This protein binds this small molecule.
Small molecule (SMILES): N[C@@H](CCCC[NH3+])C(=O)O

Sequence of chain 1.A:
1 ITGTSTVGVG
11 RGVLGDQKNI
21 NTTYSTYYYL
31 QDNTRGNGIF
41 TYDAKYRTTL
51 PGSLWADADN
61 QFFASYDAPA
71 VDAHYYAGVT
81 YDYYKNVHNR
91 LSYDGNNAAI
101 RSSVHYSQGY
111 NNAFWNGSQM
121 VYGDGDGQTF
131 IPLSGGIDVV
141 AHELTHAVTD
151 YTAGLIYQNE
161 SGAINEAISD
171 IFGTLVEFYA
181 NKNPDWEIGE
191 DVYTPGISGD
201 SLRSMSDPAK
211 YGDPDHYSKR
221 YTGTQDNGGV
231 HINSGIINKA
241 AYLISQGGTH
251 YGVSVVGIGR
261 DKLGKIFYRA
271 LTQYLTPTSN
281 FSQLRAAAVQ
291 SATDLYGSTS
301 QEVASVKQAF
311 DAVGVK

Binding-site contacts:
Ligand atom CB contacts residue ARG203 of chain 1.A at 4.3 Å.
Ligand atom CE contacts residue ASN111 of chain 1.A at 4.1 Å.
Ligand atom NZ contacts residue ASN111 of chain 1.A at 3.0 Å (h-bond).
Ligand atom CD contacts residue ASN111 of chain 1.A at 4.1 Å.
Ligand atom CD contacts residue ASN112 of chain 1.A at 4.5 Å.
Ligand atom CG contacts residue VAL1 of chain 1.B at 4.0 Å (hydrophobic).
Ligand atom CG contacts residue LEU202 of chain 1.A at 4.2 Å (hydrophobic).
Ligand atom CE contacts residue ASN112 of chain 1.A at 4.4 Å.
Ligand atom O contacts residue HIS231 of chain 1.A at 3.8 Å.
Ligand atom OXT contacts residue ASP226 of chain 1.A at 4.5 Å.
Ligand atom N contacts residue HIS231 of chain 1.A at 3.8 Å.
Ligand atom CG contacts residue ASN111 of chain 1.A at 4.3 Å.
Ligand atom NZ contacts residue ASN112 of chain 1.A at 3.7 Å.
Ligand atom OXT contacts residue HIS231 of chain 1.A at 3.3 Å (h-bond).
Ligand atom CG contacts residue ASN112 of chain 1.A at 3.5 Å.
Ligand atom CA contacts residue ARG203 of chain 1.A at 4.1 Å.
Ligand atom CB contacts residue ASN112 of chain 1.A at 4.4 Å.
Ligand atom CA contacts residue ASN112 of chain 1.A at 4.2 Å.
Ligand atom C contacts residue HIS231 of chain 1.A at 3.5 Å.
Ligand atom CD contacts residue PHE130 of chain 1.A at 4.0 Å (hydrophobic).
Ligand atom N contacts residue VAL1 of chain 1.B at 1.3 Å.
Ligand atom N contacts residue ARG203 of chain 1.A at 4.5 Å.
Ligand atom CA contacts residue HIS231 of chain 1.A at 3.6 Å.
Ligand atom N contacts residue ASN112 of chain 1.A at 3.2 Å (h-bond).
Ligand atom CB contacts residue LEU202 of chain 1.A at 3.9 Å (hydrophobic).
Ligand atom C contacts residue ASN112 of chain 1.A at 3.7 Å.
Ligand atom CB contacts residue VAL1 of chain 1.B at 3.3 Å (hydrophobic).
Ligand atom O contacts residue ASN112 of chain 1.A at 2.8 Å (h-bond).
Ligand atom CA contacts residue VAL1 of chain 1.B at 2.4 Å (hydrophobic).
Ligand atom C contacts residue VAL1 of chain 1.B at 3.6 Å (hydrophobic).
Ligand atom CD contacts residue LEU202 of chain 1.A at 4.0 Å (hydrophobic).
Ligand atom O contacts residue VAL1 of chain 1.B at 4.0 Å.